Sequence of chain 29.C:
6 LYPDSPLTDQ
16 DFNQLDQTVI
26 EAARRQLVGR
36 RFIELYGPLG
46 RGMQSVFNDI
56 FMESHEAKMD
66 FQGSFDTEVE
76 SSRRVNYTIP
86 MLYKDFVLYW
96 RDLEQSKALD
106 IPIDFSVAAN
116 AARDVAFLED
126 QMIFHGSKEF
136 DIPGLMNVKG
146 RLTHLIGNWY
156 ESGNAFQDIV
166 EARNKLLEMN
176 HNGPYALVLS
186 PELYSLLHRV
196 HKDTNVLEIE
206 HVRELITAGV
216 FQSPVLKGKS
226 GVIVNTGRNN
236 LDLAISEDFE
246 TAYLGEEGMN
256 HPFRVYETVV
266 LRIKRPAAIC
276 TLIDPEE

A protein and the small-molecule ligand that binds it are described below.
Small molecule (SMILES): CC[C@H](C)[C@H](NC(=O)[C@H](CC(C)C)NC(=O)[C@H](CO)NC(=O)CNC(=O)[C@@H](NC(=O)[C@@H](N)[C@@H](C)O)C(C)C)C(=O)N[C@H](C=O)CCC(N)=O

Binding-site contacts:
Ligand atom CA contacts residue ASP243 of chain 29.C at 4.2 Å.
Ligand atom O contacts residue ASP243 of chain 29.C at 4.3 Å.
Ligand atom CD1 contacts residue ARG29 of chain 29.C at 3.6 Å.
Ligand atom C contacts residue ARG35 of chain 29.C at 3.7 Å.
Ligand atom O contacts residue ARG29 of chain 29.C at 3.0 Å (salt-bridge).
Ligand atom CG1 contacts residue ARG35 of chain 29.C at 4.4 Å.
Ligand atom O contacts residue PHE37 of chain 29.C at 3.8 Å.
Ligand atom C contacts residue ARG36 of chain 29.C at 3.2 Å.
Ligand atom CG2 contacts residue ARG35 of chain 29.C at 3.9 Å.
Ligand atom C contacts residue ARG35 of chain 29.C at 3.5 Å.
Ligand atom CG2 contacts residue PRO43 of chain 29.C at 4.3 Å (hydrophobic).
Ligand atom C contacts residue ASP243 of chain 29.C at 4.4 Å.
Ligand atom CB contacts residue ARG35 of chain 29.C at 3.8 Å.
Ligand atom N contacts residue ARG35 of chain 29.C at 4.1 Å.
Ligand atom O contacts residue ILE25 of chain 29.C at 3.8 Å.
Ligand atom CA contacts residue ASP243 of chain 29.C at 3.3 Å.
Ligand atom O contacts residue ARG36 of chain 29.C at 2.9 Å (salt-bridge).
Ligand atom C contacts residue PRO43 of chain 29.C at 4.5 Å (hydrophobic).
Ligand atom O contacts residue ARG35 of chain 29.C at 2.9 Å (salt-bridge).
Ligand atom O contacts residue ARG29 of chain 29.C at 4.2 Å.
Ligand atom CG2 contacts residue GLU245 of chain 29.C at 3.4 Å.
Ligand atom CG1 contacts residue ASP243 of chain 29.C at 3.3 Å.
Ligand atom CB contacts residue ARG35 of chain 29.C at 3.4 Å.
Ligand atom O contacts residue PRO43 of chain 29.C at 3.7 Å.
Ligand atom N contacts residue ASP243 of chain 29.C at 3.8 Å.
Ligand atom O contacts residue ARG35 of chain 29.C at 3.3 Å (salt-bridge).
Ligand atom OG contacts residue ARG35 of chain 29.C at 4.2 Å.
Ligand atom N contacts residue ARG35 of chain 29.C at 4.1 Å.
Ligand atom CB contacts residue ASP243 of chain 29.C at 4.2 Å.
Ligand atom N contacts residue ASP243 of chain 29.C at 3.3 Å (salt-bridge).
Ligand atom N contacts residue ARG35 of chain 29.C at 4.4 Å.
Ligand atom C contacts residue ARG29 of chain 29.C at 3.9 Å.
Ligand atom CB contacts residue ASP243 of chain 29.C at 3.9 Å.
Ligand atom O contacts residue ASP243 of chain 29.C at 4.3 Å.
Ligand atom CG2 contacts residue ARG36 of chain 29.C at 3.8 Å.
Ligand atom OG contacts residue PHE244 of chain 29.C at 3.7 Å.
Ligand atom CD2 contacts residue ARG29 of chain 29.C at 3.8 Å.
Ligand atom CA contacts residue ARG35 of chain 29.C at 4.5 Å.
Ligand atom C contacts residue ASP243 of chain 29.C at 3.5 Å.
Ligand atom CA contacts residue ARG29 of chain 29.C at 4.2 Å.